Sequence of chain 1.A:
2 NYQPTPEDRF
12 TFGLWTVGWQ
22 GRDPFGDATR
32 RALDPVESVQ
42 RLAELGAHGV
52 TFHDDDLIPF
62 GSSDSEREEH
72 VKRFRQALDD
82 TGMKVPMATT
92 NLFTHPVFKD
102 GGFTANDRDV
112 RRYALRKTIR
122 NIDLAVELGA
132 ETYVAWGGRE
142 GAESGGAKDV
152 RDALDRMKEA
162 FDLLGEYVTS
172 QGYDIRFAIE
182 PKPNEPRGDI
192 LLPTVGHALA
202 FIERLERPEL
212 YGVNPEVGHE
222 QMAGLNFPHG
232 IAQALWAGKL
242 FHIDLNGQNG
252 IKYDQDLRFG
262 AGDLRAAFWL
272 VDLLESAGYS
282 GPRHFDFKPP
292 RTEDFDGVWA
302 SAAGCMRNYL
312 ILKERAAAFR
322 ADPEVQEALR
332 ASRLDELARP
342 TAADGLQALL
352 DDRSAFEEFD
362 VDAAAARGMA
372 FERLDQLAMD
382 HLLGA

This protein binds this small molecule.
Small molecule (SMILES): O[C@H]1[C@H](O)[C@@H](O)OC[C@@H]1O

Sequence of chain 4.A:
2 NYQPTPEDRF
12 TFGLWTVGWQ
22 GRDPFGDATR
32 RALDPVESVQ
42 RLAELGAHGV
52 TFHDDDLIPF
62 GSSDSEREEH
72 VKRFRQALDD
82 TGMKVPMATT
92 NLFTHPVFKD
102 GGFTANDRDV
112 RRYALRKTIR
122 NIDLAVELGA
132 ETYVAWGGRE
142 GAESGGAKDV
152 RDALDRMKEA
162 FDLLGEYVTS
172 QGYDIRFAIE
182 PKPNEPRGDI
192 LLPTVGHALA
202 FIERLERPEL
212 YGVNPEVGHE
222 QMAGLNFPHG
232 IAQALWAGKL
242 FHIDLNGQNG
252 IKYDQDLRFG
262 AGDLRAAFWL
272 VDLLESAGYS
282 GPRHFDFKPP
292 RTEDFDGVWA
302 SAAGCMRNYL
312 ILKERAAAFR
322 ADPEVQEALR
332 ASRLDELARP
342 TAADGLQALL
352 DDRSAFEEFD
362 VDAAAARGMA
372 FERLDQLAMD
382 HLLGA

Binding-site contacts:
Ligand atom O4 contacts residue GLY369 of chain 1.A at 3.1 Å (h-bond).
Ligand atom O4 contacts residue ALA367 of chain 1.A at 4.2 Å.
Ligand atom C1 contacts residue ALA332 of chain 1.A at 3.4 Å (hydrophobic).
Ligand atom O5 contacts residue ARG334 of chain 1.A at 3.6 Å.
Ligand atom C3 contacts residue ASP295 of chain 4.A at 3.1 Å.
Ligand atom O3 contacts residue ASP295 of chain 4.A at 2.5 Å (salt-bridge).
Ligand atom C1 contacts residue ARG334 of chain 1.A at 3.6 Å.
Ligand atom O1 contacts residue ARG334 of chain 1.A at 4.0 Å.
Ligand atom C3 contacts residue GLY369 of chain 1.A at 3.8 Å.
Ligand atom O4 contacts residue ASP295 of chain 4.A at 3.2 Å (salt-bridge).
Ligand atom C4 contacts residue GLY369 of chain 1.A at 3.8 Å.
Ligand atom O5 contacts residue ALA332 of chain 1.A at 4.0 Å.
Ligand atom O3 contacts residue ASP297 of chain 4.A at 4.2 Å.
Ligand atom C5 contacts residue ARG334 of chain 1.A at 3.9 Å.
Ligand atom C2 contacts residue GLY369 of chain 1.A at 4.2 Å.
Ligand atom O5 contacts residue GLY369 of chain 1.A at 3.9 Å.
Ligand atom C4 contacts residue ASP295 of chain 4.A at 3.8 Å.
Ligand atom O4 contacts residue ARG368 of chain 1.A at 3.4 Å.
Ligand atom O1 contacts residue ALA371 of chain 1.A at 4.2 Å.
Ligand atom C5 contacts residue ARG368 of chain 1.A at 4.0 Å.
Ligand atom C2 contacts residue ALA371 of chain 1.A at 4.5 Å (hydrophobic).
Ligand atom O2 contacts residue ALA371 of chain 1.A at 3.5 Å.
Ligand atom O1 contacts residue ALA332 of chain 1.A at 2.7 Å (h-bond).
Ligand atom C1 contacts residue GLY369 of chain 1.A at 3.5 Å.
Ligand atom C5 contacts residue GLY369 of chain 1.A at 3.4 Å.
Ligand atom C1 contacts residue ALA371 of chain 1.A at 4.3 Å (hydrophobic).
Ligand atom C4 contacts residue ARG368 of chain 1.A at 4.3 Å.